Sequence of chain 1.A:
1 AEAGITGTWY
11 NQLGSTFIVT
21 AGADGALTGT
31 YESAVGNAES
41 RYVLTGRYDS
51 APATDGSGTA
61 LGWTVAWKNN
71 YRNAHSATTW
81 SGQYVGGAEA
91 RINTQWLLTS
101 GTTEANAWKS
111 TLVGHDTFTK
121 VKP

Binding-site contacts:
Ligand atom CG contacts residue TRP67 of chain 2.B at 3.9 Å (hydrophobic).
Ligand atom C contacts residue LEA1 of chain 2.F at 2.8 Å.
Ligand atom CG contacts residue ALA105 of chain 1.A at 3.7 Å (hydrophobic).
Ligand atom CA contacts residue SER33 of chain 2.B at 3.3 Å.
Ligand atom CA contacts residue LEA1 of chain 2.F at 2.5 Å.
Ligand atom N contacts residue LEA1 of chain 2.F at 1.3 Å.
Ligand atom OE1 contacts residue TRP67 of chain 2.B at 3.7 Å.
Ligand atom CB contacts residue TRP67 of chain 2.B at 3.7 Å (hydrophobic).
Ligand atom NE2 contacts residue THR78 of chain 2.B at 3.9 Å.
Ligand atom SG contacts residue LEA1 of chain 2.F at 1.8 Å.
Ligand atom CA contacts residue LEA1 of chain 2.F at 3.7 Å.
Ligand atom CA contacts residue TRP108 of chain 1.A at 3.6 Å (hydrophobic).
Ligand atom O contacts residue LEU13 of chain 2.B at 3.4 Å.
Ligand atom C contacts residue SER33 of chain 2.B at 3.4 Å.
Ligand atom OE1 contacts residue THR78 of chain 2.B at 2.7 Å (h-bond).
Ligand atom CD contacts residue THR78 of chain 2.B at 3.8 Å.
Ligand atom CB contacts residue TRP108 of chain 1.A at 3.9 Å (hydrophobic).
Ligand atom CD contacts residue TRP108 of chain 1.A at 3.4 Å (hydrophobic).
Ligand atom N contacts residue TRP108 of chain 1.A at 3.8 Å.
Ligand atom NE2 contacts residue LEU98 of chain 2.B at 3.9 Å.
Ligand atom CG contacts residue TYR42 of chain 2.B at 3.7 Å (hydrophobic).
Ligand atom N contacts residue LEA1 of chain 2.F at 3.4 Å (h-bond).
Ligand atom CB contacts residue LEA1 of chain 2.F at 2.7 Å.
Ligand atom CE1 contacts residue SER76 of chain 2.B at 4.0 Å.
Ligand atom CE1 contacts residue TRP67 of chain 2.B at 3.4 Å (hydrophobic).
Ligand atom CB contacts residue TRP67 of chain 2.B at 3.8 Å (hydrophobic).
Ligand atom NE2 contacts residue TRP96 of chain 2.B at 3.4 Å.
Ligand atom CB contacts residue SER33 of chain 2.B at 3.5 Å.
Ligand atom N contacts residue ALA34 of chain 2.B at 3.9 Å.
Ligand atom O contacts residue SER33 of chain 2.B at 2.7 Å (h-bond).
Ligand atom CB contacts residue LEA1 of chain 2.F at 3.7 Å.
Ligand atom CB contacts residue TYR42 of chain 2.B at 3.6 Å (hydrophobic).
Ligand atom CB contacts residue TRP108 of chain 1.A at 3.9 Å (hydrophobic).
Ligand atom NE2 contacts residue SER76 of chain 2.B at 2.9 Å (h-bond).
Ligand atom CA contacts residue ALA34 of chain 2.B at 3.7 Å (hydrophobic).
Ligand atom O contacts residue LEA1 of chain 2.F at 3.1 Å (h-bond).
Ligand atom CG contacts residue TRP67 of chain 2.B at 3.4 Å (hydrophobic).
Ligand atom NE2 contacts residue TRP67 of chain 2.B at 3.5 Å.
Ligand atom OE1 contacts residue LEU98 of chain 2.B at 3.7 Å.
Ligand atom CD2 contacts residue SER76 of chain 2.B at 3.6 Å.

Sequence of chain 2.B:
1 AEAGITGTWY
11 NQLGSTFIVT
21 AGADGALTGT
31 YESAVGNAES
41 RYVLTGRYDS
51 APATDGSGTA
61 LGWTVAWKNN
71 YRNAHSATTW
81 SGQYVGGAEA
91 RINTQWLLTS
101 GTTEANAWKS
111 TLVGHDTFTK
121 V

The protein below binds the small molecule below.
Small molecule (SMILES): NC(=O)CC[C@H](NC(=O)[C@@H]1CCCN1C(=O)[C@@H](N)Cc1c[nH]cn1)C(=O)NCC(=O)N1CCC[C@H]1C(=O)N1CCC[C@H]1C(=O)N[C@@H](CS)C(=O)N[C@@H](CCCC[NH3+])C(N)=O